Binding-site contacts:
Ligand atom C3 contacts residue ARG85 of chain 1.A at 4.3 Å.
Ligand atom O6 contacts residue VAL84 of chain 1.A at 4.5 Å.
Ligand atom O6 contacts residue ARG69 of chain 1.A at 3.3 Å (salt-bridge).
Ligand atom C5 contacts residue ARG85 of chain 1.A at 4.4 Å.
Ligand atom C1 contacts residue ASN22 of chain 1.A at 1.5 Å.
Ligand atom C6 contacts residue ARG69 of chain 1.A at 4.3 Å.
Ligand atom C2 contacts residue ASN22 of chain 1.A at 2.5 Å.
Ligand atom N2 contacts residue ASN22 of chain 1.A at 2.9 Å (h-bond).
Ligand atom C4 contacts residue ASN22 of chain 1.A at 4.3 Å.
Ligand atom O5 contacts residue ASN22 of chain 1.A at 2.4 Å (h-bond).
Ligand atom C3 contacts residue ASN22 of chain 1.A at 3.8 Å.
Ligand atom O7 contacts residue ASN22 of chain 1.A at 3.5 Å (h-bond).
Ligand atom C7 contacts residue ASN22 of chain 1.A at 3.4 Å.
Ligand atom C8 contacts residue ASN22 of chain 1.A at 4.5 Å.
Ligand atom C5 contacts residue ASN22 of chain 1.A at 3.7 Å.
Ligand atom O4 contacts residue ARG85 of chain 1.A at 4.3 Å.

This protein binds this small molecule.
Small molecule (SMILES): CC(=O)N[C@@H]1[C@@H](O)[C@H](O)[C@@H](CO)O[C@H]1O

Sequence of chain 1.A:
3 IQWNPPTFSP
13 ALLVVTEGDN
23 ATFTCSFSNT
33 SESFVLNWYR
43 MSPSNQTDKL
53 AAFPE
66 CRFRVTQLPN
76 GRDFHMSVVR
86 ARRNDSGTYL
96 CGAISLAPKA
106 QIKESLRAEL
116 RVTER